Sequence of chain 1.D:
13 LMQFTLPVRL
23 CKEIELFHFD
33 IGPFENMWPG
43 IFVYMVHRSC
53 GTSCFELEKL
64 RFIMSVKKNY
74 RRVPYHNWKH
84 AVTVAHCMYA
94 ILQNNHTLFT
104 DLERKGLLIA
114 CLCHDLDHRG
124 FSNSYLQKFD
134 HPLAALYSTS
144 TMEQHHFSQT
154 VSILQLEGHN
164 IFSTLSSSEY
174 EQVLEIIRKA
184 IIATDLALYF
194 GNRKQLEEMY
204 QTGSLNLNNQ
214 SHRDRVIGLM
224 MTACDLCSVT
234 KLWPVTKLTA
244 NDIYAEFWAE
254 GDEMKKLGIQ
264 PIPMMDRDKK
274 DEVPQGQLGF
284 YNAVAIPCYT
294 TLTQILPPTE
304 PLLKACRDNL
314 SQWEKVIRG

The small molecule below binds the protein below.
Small molecule (SMILES): Cc1nc2ccccc2nc1OCC1=NC(c2ccccc2)CN1C

Binding-site contacts:
Ligand atom C22 contacts residue GLU275 of chain 1.D at 3.6 Å.
Ligand atom C19 contacts residue PHE283 of chain 1.D at 3.6 Å (hydrophobic).
Ligand atom C13 contacts residue TYR247 of chain 1.D at 3.2 Å (hydrophobic).
Ligand atom C24 contacts residue PRO266 of chain 1.D at 3.6 Å (hydrophobic).
Ligand atom N15 contacts residue GLY279 of chain 1.D at 3.5 Å (h-bond).
Ligand atom C6 contacts residue PHE283 of chain 1.D at 3.5 Å (hydrophobic).
Ligand atom C25 contacts residue MET267 of chain 1.D at 3.6 Å (hydrophobic).
Ligand atom C21 contacts residue MET267 of chain 1.D at 3.7 Å (hydrophobic).
Ligand atom C23 contacts residue LYS272 of chain 1.D at 3.7 Å.
Ligand atom N18 contacts residue TYR247 of chain 1.D at 2.5 Å (h-bond).
Ligand atom C23 contacts residue PRO266 of chain 1.D at 3.7 Å (hydrophobic).
Ligand atom C1 contacts residue ILE246 of chain 1.D at 3.4 Å (hydrophobic).
Ligand atom C24 contacts residue MET267 of chain 1.D at 3.7 Å (hydrophobic).
Ligand atom C14 contacts residue MET267 of chain 1.D at 3.6 Å (hydrophobic).
Ligand atom C8 contacts residue PHE283 of chain 1.D at 3.5 Å (hydrophobic).
Ligand atom N7 contacts residue PHE283 of chain 1.D at 3.5 Å.
Ligand atom C5 contacts residue PHE283 of chain 1.D at 3.4 Å (hydrophobic).
Ligand atom C14 contacts residue GLY279 of chain 1.D at 3.6 Å.
Ligand atom N10 contacts residue PHE283 of chain 1.D at 3.5 Å.
Ligand atom C23 contacts residue GLU275 of chain 1.D at 3.7 Å.
Ligand atom C17 contacts residue TYR247 of chain 1.D at 3.7 Å (hydrophobic).
Ligand atom C1 contacts residue SER231 of chain 1.D at 3.6 Å.
Ligand atom C2 contacts residue ILE246 of chain 1.D at 3.7 Å (hydrophobic).
Ligand atom C21 contacts residue TYR247 of chain 1.D at 3.7 Å (hydrophobic).
Ligand atom C13 contacts residue GLN280 of chain 1.D at 3.2 Å.
Ligand atom C20 contacts residue GLY279 of chain 1.D at 3.6 Å.
Ligand atom O12 contacts residue MET267 of chain 1.D at 3.4 Å (h-bond).
Ligand atom C17 contacts residue GLY279 of chain 1.D at 3.3 Å.
Ligand atom C9 contacts residue PHE283 of chain 1.D at 3.6 Å (hydrophobic).
Ligand atom C16 contacts residue GLY279 of chain 1.D at 3.6 Å.
Ligand atom N10 contacts residue GLN280 of chain 1.D at 3.4 Å (h-bond).
Ligand atom C3 contacts residue LEU229 of chain 1.D at 3.6 Å (hydrophobic).
Ligand atom N18 contacts residue MET267 of chain 1.D at 3.4 Å.
Ligand atom N18 contacts residue GLY279 of chain 1.D at 3.6 Å.
Ligand atom C14 contacts residue TYR247 of chain 1.D at 3.1 Å (hydrophobic).
Ligand atom N15 contacts residue MET267 of chain 1.D at 3.6 Å.
Ligand atom C20 contacts residue MET267 of chain 1.D at 3.5 Å (hydrophobic).
Ligand atom C11 contacts residue MET267 of chain 1.D at 3.8 Å (hydrophobic).
Ligand atom C17 contacts residue MET267 of chain 1.D at 3.5 Å (hydrophobic).
Ligand atom C4 contacts residue ILE246 of chain 1.D at 3.7 Å (hydrophobic).